Binding-site contacts:
Ligand atom C3 contacts residue ASN54 of chain 1.C at 3.8 Å.
Ligand atom C4 contacts residue GLU35 of chain 1.C at 3.0 Å.
Ligand atom O6 contacts residue GLU35 of chain 1.C at 4.4 Å.
Ligand atom C8 contacts residue ASN36 of chain 1.C at 3.3 Å.
Ligand atom C8 contacts residue ASN54 of chain 1.C at 4.5 Å.
Ligand atom C5 contacts residue GLU35 of chain 1.C at 3.5 Å.
Ligand atom O5 contacts residue GLU35 of chain 1.C at 4.0 Å.
Ligand atom C7 contacts residue ASN36 of chain 1.C at 3.2 Å.
Ligand atom O4 contacts residue GLU35 of chain 1.C at 3.3 Å (salt-bridge).
Ligand atom N2 contacts residue ASN54 of chain 1.C at 2.9 Å (h-bond).
Ligand atom O7 contacts residue ASN36 of chain 1.C at 2.6 Å (h-bond).
Ligand atom C2 contacts residue ASN54 of chain 1.C at 2.5 Å.
Ligand atom C1 contacts residue ASN37 of chain 1.C at 3.8 Å.
Ligand atom C1 contacts residue ASN54 of chain 1.C at 1.4 Å.
Ligand atom C6 contacts residue GLU35 of chain 1.C at 3.1 Å.
Ligand atom C4 contacts residue ASN54 of chain 1.C at 4.2 Å.
Ligand atom C5 contacts residue ASN54 of chain 1.C at 3.7 Å.
Ligand atom O5 contacts residue ASN54 of chain 1.C at 2.4 Å (h-bond).
Ligand atom C5 contacts residue ASN37 of chain 1.C at 3.9 Å.
Ligand atom C7 contacts residue ASN54 of chain 1.C at 3.1 Å.
Ligand atom N2 contacts residue ASN36 of chain 1.C at 4.3 Å.
Ligand atom O5 contacts residue ASN37 of chain 1.C at 2.9 Å (h-bond).
Ligand atom O6 contacts residue ASN37 of chain 1.C at 4.0 Å.
Ligand atom C6 contacts residue ASN37 of chain 1.C at 3.7 Å.
Ligand atom C3 contacts residue GLU35 of chain 1.C at 4.3 Å.
Ligand atom O7 contacts residue ASN54 of chain 1.C at 2.9 Å (h-bond).

Sequence of chain 1.C:
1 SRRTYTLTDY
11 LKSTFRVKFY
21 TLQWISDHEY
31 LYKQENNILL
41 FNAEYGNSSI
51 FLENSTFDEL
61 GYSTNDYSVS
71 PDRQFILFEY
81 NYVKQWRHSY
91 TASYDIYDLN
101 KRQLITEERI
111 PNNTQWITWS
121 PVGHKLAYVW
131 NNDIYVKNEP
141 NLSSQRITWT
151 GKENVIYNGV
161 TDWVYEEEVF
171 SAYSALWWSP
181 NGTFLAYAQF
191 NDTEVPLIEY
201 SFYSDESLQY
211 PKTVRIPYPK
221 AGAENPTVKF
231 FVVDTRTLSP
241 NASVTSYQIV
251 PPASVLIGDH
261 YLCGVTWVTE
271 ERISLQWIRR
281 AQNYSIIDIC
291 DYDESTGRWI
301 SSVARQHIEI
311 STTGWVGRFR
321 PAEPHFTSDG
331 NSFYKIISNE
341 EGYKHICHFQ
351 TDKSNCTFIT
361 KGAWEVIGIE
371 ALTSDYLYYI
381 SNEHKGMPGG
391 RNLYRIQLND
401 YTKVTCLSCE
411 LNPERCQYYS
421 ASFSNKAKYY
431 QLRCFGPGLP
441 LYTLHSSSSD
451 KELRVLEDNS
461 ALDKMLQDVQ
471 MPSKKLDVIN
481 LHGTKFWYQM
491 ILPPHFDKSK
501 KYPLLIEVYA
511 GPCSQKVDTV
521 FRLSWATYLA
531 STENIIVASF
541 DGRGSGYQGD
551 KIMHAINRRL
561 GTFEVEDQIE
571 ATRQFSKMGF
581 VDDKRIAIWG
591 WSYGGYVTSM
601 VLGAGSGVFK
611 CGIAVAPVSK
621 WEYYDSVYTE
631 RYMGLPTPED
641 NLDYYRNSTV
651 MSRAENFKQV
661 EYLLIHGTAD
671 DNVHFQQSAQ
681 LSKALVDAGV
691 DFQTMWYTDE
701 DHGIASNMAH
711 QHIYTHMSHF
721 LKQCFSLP

This small molecule binds to this protein.
Small molecule (SMILES): CC(=O)N[C@@H]1[C@@H](O)[C@H](O)[C@@H](CO)O[C@H]1O